Sequence of chain 1.A:
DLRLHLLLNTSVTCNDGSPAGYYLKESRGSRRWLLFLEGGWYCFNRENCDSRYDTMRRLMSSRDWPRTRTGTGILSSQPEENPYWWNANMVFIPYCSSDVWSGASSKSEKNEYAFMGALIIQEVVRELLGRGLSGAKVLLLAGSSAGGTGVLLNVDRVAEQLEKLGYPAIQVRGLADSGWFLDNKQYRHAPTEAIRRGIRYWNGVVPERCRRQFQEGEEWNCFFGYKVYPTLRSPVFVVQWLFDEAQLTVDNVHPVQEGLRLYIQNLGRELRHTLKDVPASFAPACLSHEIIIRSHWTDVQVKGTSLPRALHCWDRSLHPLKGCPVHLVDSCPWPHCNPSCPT

A protein and the small-molecule ligand that binds it are described below.
Small molecule (SMILES): CCCCC(=O)N(Cc1ccc(-c2ccccc2-c2nn[nH]n2)cc1)[C@H](C(=O)O)C(C)C

Binding-site contacts:
Ligand atom C32 contacts residue THR159 of chain 1.A at 4.0 Å.
Ligand atom C04 contacts residue PHE191 of chain 1.A at 3.9 Å (hydrophobic).
Ligand atom N26 contacts residue ALA265 of chain 1.A at 3.4 Å.
Ligand atom C10 contacts residue PHE243 of chain 1.A at 4.0 Å (hydrophobic).
Ligand atom C21 contacts residue THR268 of chain 1.A at 3.9 Å.
Ligand atom C16 contacts residue TRP51 of chain 1.A at 3.5 Å (hydrophobic).
Ligand atom N27 contacts residue THR268 of chain 1.A at 3.7 Å.
Ligand atom C32 contacts residue PHE191 of chain 1.A at 4.0 Å (hydrophobic).
Ligand atom N25 contacts residue TRP51 of chain 1.A at 4.0 Å.
Ligand atom C31 contacts residue TYR52 of chain 1.A at 3.6 Å (hydrophobic).
Ligand atom C17 contacts residue THR268 of chain 1.A at 3.9 Å.
Ligand atom O01 contacts residue ALA265 of chain 1.A at 3.7 Å.
Ligand atom C18 contacts residue THR268 of chain 1.A at 4.0 Å.
Ligand atom C11 contacts residue LEU192 of chain 1.A at 3.5 Å (hydrophobic).
Ligand atom C17 contacts residue TRP51 of chain 1.A at 3.7 Å (hydrophobic).
Ligand atom C32 contacts residue ALA156 of chain 1.A at 3.7 Å (hydrophobic).
Ligand atom C10 contacts residue PRO210 of chain 1.A at 3.8 Å (hydrophobic).
Ligand atom N27 contacts residue ALA265 of chain 1.A at 3.8 Å.
Ligand atom C09 contacts residue PHE191 of chain 1.A at 3.7 Å (hydrophobic).
Ligand atom C30 contacts residue TYR52 of chain 1.A at 3.9 Å (hydrophobic).
Ligand atom N25 contacts residue ALA265 of chain 1.A at 3.5 Å.
Ligand atom C20 contacts residue THR268 of chain 1.A at 4.0 Å.
Ligand atom C14 contacts residue VAL269 of chain 1.A at 3.8 Å (hydrophobic).
Ligand atom C13 contacts residue TRP51 of chain 1.A at 4.0 Å (hydrophobic).
Ligand atom C11 contacts residue PHE243 of chain 1.A at 3.7 Å (hydrophobic).
Ligand atom C29 contacts residue TRP51 of chain 1.A at 3.4 Å (hydrophobic).
Ligand atom O07 contacts residue VAL269 of chain 1.A at 3.1 Å.
Ligand atom C18 contacts residue TRP51 of chain 1.A at 3.9 Å (hydrophobic).
Ligand atom C22 contacts residue THR268 of chain 1.A at 3.9 Å.
Ligand atom C19 contacts residue THR268 of chain 1.A at 4.0 Å.
Ligand atom C28 contacts residue TRP51 of chain 1.A at 3.2 Å (hydrophobic).
Ligand atom C08 contacts residue PHE191 of chain 1.A at 3.6 Å (hydrophobic).
Ligand atom C09 contacts residue VAL269 of chain 1.A at 3.8 Å (hydrophobic).
Ligand atom C12 contacts residue TYR52 of chain 1.A at 3.8 Å (hydrophobic).
Ligand atom C11 contacts residue PRO210 of chain 1.A at 3.7 Å (hydrophobic).
Ligand atom C23 contacts residue TRP51 of chain 1.A at 3.9 Å (hydrophobic).
Ligand atom C22 contacts residue TRP51 of chain 1.A at 3.8 Å (hydrophobic).
Ligand atom O01 contacts residue PHE191 of chain 1.A at 3.8 Å.
Ligand atom N24 contacts residue TRP51 of chain 1.A at 3.0 Å (h-bond).
Ligand atom O03 contacts residue TRP51 of chain 1.A at 3.6 Å.